Sequence of chain 4.B:
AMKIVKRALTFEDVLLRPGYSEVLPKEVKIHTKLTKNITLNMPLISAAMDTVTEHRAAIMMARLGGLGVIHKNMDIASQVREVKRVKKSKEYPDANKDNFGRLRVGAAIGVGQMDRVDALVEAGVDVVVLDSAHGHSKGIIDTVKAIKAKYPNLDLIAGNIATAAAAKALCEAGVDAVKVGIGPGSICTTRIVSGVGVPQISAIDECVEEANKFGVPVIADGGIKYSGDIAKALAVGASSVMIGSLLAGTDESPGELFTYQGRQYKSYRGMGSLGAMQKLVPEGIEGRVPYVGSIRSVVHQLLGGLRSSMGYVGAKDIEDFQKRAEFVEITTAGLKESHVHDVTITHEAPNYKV

Binding-site contacts:
Ligand atom C16 contacts residue GLY285 of chain 1.B at 3.9 Å.
Ligand atom N1 contacts residue ALA146 of chain 1.B at 3.9 Å.
Ligand atom C4 contacts residue ALA146 of chain 1.B at 3.9 Å (hydrophobic).
Ligand atom C21 contacts residue TYR340 of chain 4.B at 3.7 Å (hydrophobic).
Ligand atom C contacts residue ALA146 of chain 1.B at 3.9 Å (hydrophobic).
Ligand atom C13 contacts residue GLY285 of chain 1.B at 3.8 Å.
Ligand atom C9 contacts residue GLU311 of chain 1.B at 3.8 Å.
Ligand atom C14 contacts residue MET284 of chain 1.B at 4.0 Å (hydrophobic).
Ligand atom O contacts residue ALA146 of chain 1.B at 3.7 Å.
Ligand atom C21 contacts residue ALA146 of chain 1.B at 3.7 Å (hydrophobic).
Ligand atom C7 contacts residue PRO27 of chain 4.B at 3.9 Å (hydrophobic).
Ligand atom C8 contacts residue SER336 of chain 4.B at 3.9 Å.
Ligand atom C23 contacts residue MET290 of chain 1.B at 3.8 Å (hydrophobic).
Ligand atom C19 contacts residue IMP1 of chain 1.K at 3.6 Å.
Ligand atom C23 contacts residue GLU311 of chain 1.B at 3.9 Å.
Ligand atom BR1 contacts residue GLY339 of chain 4.B at 3.4 Å.
Ligand atom C23 contacts residue VAL309 of chain 1.B at 3.9 Å (hydrophobic).
Ligand atom C21 contacts residue IMP1 of chain 1.K at 3.4 Å.
Ligand atom BR1 contacts residue HIS147 of chain 1.B at 3.8 Å.
Ligand atom C21 contacts residue GLU311 of chain 1.B at 3.4 Å.
Ligand atom C21 contacts residue THR203 of chain 1.B at 3.1 Å.
Ligand atom C6 contacts residue PRO27 of chain 4.B at 3.9 Å (hydrophobic).
Ligand atom N1 contacts residue GLU311 of chain 1.B at 3.1 Å (salt-bridge).
Ligand atom BR1 contacts residue VAL25 of chain 4.B at 4.0 Å.
Ligand atom C9 contacts residue TYR340 of chain 4.B at 3.6 Å (hydrophobic).
Ligand atom C8 contacts residue TYR340 of chain 4.B at 3.9 Å (hydrophobic).
Ligand atom C20 contacts residue ALA146 of chain 1.B at 3.8 Å (hydrophobic).
Ligand atom C contacts residue GLU311 of chain 1.B at 3.8 Å.
Ligand atom C19 contacts residue ALA146 of chain 1.B at 3.6 Å (hydrophobic).
Ligand atom C20 contacts residue IMP1 of chain 1.K at 3.6 Å.
Ligand atom C8 contacts residue PRO27 of chain 4.B at 4.0 Å (hydrophobic).
Ligand atom C17 contacts residue ALA146 of chain 1.B at 3.9 Å (hydrophobic).
Ligand atom C22 contacts residue MET290 of chain 1.B at 3.5 Å (hydrophobic).
Ligand atom C14 contacts residue GLY285 of chain 1.B at 3.5 Å.
Ligand atom C15 contacts residue MET284 of chain 1.B at 3.7 Å (hydrophobic).
Ligand atom N2 contacts residue GLU311 of chain 1.B at 3.5 Å (salt-bridge).
Ligand atom C15 contacts residue GLY285 of chain 1.B at 3.6 Å.
Ligand atom C4 contacts residue GLU311 of chain 1.B at 3.9 Å.
Ligand atom C23 contacts residue GLY285 of chain 1.B at 3.7 Å.
Ligand atom C18 contacts residue ALA146 of chain 1.B at 3.9 Å (hydrophobic).

Sequence of chain 1.B:
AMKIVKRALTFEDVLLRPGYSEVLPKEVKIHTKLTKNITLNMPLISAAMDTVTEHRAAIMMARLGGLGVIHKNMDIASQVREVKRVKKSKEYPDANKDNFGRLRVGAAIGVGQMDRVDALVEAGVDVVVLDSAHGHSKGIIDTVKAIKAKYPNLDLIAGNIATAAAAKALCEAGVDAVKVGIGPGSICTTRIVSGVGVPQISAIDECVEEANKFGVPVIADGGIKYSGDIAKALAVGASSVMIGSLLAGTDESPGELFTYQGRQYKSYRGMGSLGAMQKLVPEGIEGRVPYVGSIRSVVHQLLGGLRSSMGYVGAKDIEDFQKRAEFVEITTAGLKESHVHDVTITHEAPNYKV

A protein and the small-molecule ligand that binds it are described below.
Small molecule (SMILES): C=C(C)c1cccc(C(C)(C)NC(=O)Nc2ccc(Br)cc2)c1